Binding-site contacts:
Ligand atom CD contacts residue GLU132 of chain 1.A at 3.4 Å.
Ligand atom CD2 contacts residue VAL69 of chain 1.A at 3.9 Å (hydrophobic).
Ligand atom CD1 contacts residue LEU135 of chain 1.A at 3.5 Å (hydrophobic).
Ligand atom N contacts residue GLU70 of chain 1.A at 3.9 Å.
Ligand atom O contacts residue GLU140 of chain 1.A at 3.7 Å.
Ligand atom N contacts residue GLN40 of chain 1.A at 3.7 Å.
Ligand atom O contacts residue GLN40 of chain 1.A at 3.7 Å.
Ligand atom N contacts residue GLY139 of chain 1.A at 3.2 Å (h-bond).
Ligand atom CB contacts residue PRO38 of chain 1.A at 3.9 Å (hydrophobic).
Ligand atom CG contacts residue HIS37 of chain 1.A at 3.7 Å.
Ligand atom C contacts residue TRP73 of chain 1.A at 4.0 Å (hydrophobic).
Ligand atom CB contacts residue GLN40 of chain 1.A at 3.5 Å.
Ligand atom NH2 contacts residue SER141 of chain 1.A at 3.6 Å.
Ligand atom CZ contacts residue PRO38 of chain 1.A at 3.2 Å (hydrophobic).
Ligand atom C contacts residue GLY139 of chain 1.A at 3.9 Å.
Ligand atom CD contacts residue GLU140 of chain 1.A at 3.9 Å.
Ligand atom O contacts residue TRP73 of chain 1.A at 2.9 Å (h-bond).
Ligand atom CG contacts residue PRO38 of chain 1.A at 3.8 Å (hydrophobic).
Ligand atom O contacts residue GLY139 of chain 1.A at 3.5 Å (h-bond).
Ligand atom CG contacts residue GLN40 of chain 1.A at 3.8 Å.
Ligand atom CG contacts residue GLY139 of chain 1.A at 3.5 Å.
Ligand atom CA contacts residue GLY139 of chain 1.A at 3.6 Å.
Ligand atom NE contacts residue GLU132 of chain 1.A at 2.7 Å (salt-bridge).
Ligand atom OH contacts residue PRO38 of chain 1.A at 2.4 Å (h-bond).
Ligand atom CD1 contacts residue HIS37 of chain 1.A at 3.4 Å.
Ligand atom CG contacts residue LEU135 of chain 1.A at 4.0 Å (hydrophobic).
Ligand atom CE1 contacts residue PRO38 of chain 1.A at 3.2 Å (hydrophobic).
Ligand atom CG contacts residue GLU140 of chain 1.A at 3.8 Å.
Ligand atom CB contacts residue VAL69 of chain 1.A at 3.7 Å (hydrophobic).
Ligand atom N contacts residue ARG186 of chain 1.A at 3.9 Å.
Ligand atom CD1 contacts residue ILE138 of chain 1.A at 3.8 Å (hydrophobic).
Ligand atom CZ contacts residue GLU132 of chain 1.A at 3.8 Å.
Ligand atom CD2 contacts residue HIS37 of chain 1.A at 3.9 Å.
Ligand atom CE contacts residue PRO38 of chain 1.A at 3.9 Å (hydrophobic).
Ligand atom NH2 contacts residue GLU132 of chain 1.A at 3.9 Å.
Ligand atom CA contacts residue GLN40 of chain 1.A at 3.7 Å.
Ligand atom CB contacts residue ARG186 of chain 1.A at 3.6 Å.
Ligand atom CD2 contacts residue TRP73 of chain 1.A at 3.8 Å (hydrophobic).
Ligand atom NE contacts residue GLU140 of chain 1.A at 3.6 Å.
Ligand atom OH contacts residue HIS37 of chain 1.A at 3.5 Å.

Sequence of chain 1.A:
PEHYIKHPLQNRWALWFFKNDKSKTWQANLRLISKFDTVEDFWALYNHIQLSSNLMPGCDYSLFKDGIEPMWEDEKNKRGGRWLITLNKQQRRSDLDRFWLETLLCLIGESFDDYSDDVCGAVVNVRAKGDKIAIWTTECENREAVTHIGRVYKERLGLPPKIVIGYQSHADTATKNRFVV

A small-molecule ligand and the protein it binds are described below.
Small molecule (SMILES): CC(C)C[C@H](NC(=O)[C@]1(C)CCC/C=C\CCC[C@](C)(NC(=O)[C@H](CCCN=C(N)N)NC(=O)[C@H](CO)NC(=O)[C@H](Cc2ccc(O)cc2)NC(=O)[C@H](CCCN=C(N)N)NC(=O)[C@H](CCCCN)NC(=O)[C@@H](N)CCCCN)C(=O)N[C@@H](CCC(N)=O)C(=O)N[C@@H](CC(C)C)C(=O)N[C@@H](CC(C)C)C(=O)N1)C(N)=O